Binding-site contacts:
Ligand atom C7 contacts residue ASN259 of chain 42.E at 3.1 Å.
Ligand atom C1 contacts residue ASN259 of chain 42.E at 1.4 Å.
Ligand atom C4 contacts residue ASN259 of chain 42.E at 4.1 Å.
Ligand atom C3 contacts residue ASN259 of chain 42.E at 3.7 Å.
Ligand atom O6 contacts residue LYS115 of chain 42.D at 3.5 Å (salt-bridge).
Ligand atom C2 contacts residue ASN259 of chain 42.E at 2.4 Å.
Ligand atom O6 contacts residue ASN259 of chain 42.E at 4.4 Å.
Ligand atom O5 contacts residue ASN259 of chain 42.E at 2.3 Å (h-bond).
Ligand atom C6 contacts residue LYS115 of chain 42.D at 4.3 Å.
Ligand atom C5 contacts residue ASN259 of chain 42.E at 3.6 Å.
Ligand atom O5 contacts residue THR116 of chain 42.D at 3.8 Å.
Ligand atom O7 contacts residue LYS181 of chain 42.D at 4.3 Å.
Ligand atom N2 contacts residue ASN259 of chain 42.E at 3.0 Å (h-bond).
Ligand atom O6 contacts residue THR116 of chain 42.D at 3.2 Å (h-bond).
Ligand atom O7 contacts residue ASN259 of chain 42.E at 2.7 Å (h-bond).
Ligand atom C8 contacts residue ASN259 of chain 42.E at 4.4 Å.
Ligand atom O7 contacts residue GLU117 of chain 42.D at 4.3 Å.
Ligand atom C6 contacts residue THR116 of chain 42.D at 4.5 Å.

Sequence of chain 42.D:
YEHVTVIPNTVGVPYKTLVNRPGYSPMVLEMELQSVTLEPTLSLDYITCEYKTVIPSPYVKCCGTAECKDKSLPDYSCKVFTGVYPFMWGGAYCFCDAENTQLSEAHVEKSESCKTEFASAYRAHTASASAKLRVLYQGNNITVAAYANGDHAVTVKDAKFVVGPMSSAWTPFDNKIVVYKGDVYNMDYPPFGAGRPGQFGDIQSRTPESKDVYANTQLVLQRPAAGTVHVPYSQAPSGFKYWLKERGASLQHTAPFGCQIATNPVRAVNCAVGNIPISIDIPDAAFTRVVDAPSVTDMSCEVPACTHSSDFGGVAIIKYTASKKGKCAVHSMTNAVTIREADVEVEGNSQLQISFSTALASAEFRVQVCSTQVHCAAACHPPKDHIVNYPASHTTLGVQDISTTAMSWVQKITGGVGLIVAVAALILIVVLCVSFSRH

Sequence of chain 42.E:
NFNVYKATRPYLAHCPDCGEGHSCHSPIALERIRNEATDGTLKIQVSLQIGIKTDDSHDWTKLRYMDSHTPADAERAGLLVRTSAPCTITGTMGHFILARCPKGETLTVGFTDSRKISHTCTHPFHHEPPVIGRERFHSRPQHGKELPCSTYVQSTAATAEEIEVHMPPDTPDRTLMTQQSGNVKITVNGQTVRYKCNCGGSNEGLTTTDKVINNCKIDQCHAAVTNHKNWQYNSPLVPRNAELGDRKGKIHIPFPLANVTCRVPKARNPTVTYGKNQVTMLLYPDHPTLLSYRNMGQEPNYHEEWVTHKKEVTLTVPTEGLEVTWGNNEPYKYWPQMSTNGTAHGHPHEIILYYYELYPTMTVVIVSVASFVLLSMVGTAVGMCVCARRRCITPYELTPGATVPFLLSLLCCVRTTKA

This protein binds this small molecule.
Small molecule (SMILES): CC(=O)N[C@@H]1[C@@H](O)[C@H](O)[C@@H](CO)O[C@H]1O